Sequence of chain 1.C:
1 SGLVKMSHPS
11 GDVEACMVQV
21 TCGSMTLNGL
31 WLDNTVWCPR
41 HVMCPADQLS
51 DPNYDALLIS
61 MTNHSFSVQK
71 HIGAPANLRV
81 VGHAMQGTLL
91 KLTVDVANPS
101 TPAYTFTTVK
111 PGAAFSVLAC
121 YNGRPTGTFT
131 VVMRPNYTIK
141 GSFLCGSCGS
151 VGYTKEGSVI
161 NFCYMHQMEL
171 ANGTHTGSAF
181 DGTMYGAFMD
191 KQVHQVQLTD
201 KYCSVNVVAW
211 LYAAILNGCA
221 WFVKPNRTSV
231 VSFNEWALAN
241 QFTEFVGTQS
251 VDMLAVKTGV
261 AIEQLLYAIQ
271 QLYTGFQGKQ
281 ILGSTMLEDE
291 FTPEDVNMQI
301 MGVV

Binding-site contacts:
Ligand atom C19 contacts residue LEU144 of chain 1.D at 3.5 Å (hydrophobic).
Ligand atom O2 contacts residue MET168 of chain 1.D at 3.5 Å.
Ligand atom N1 contacts residue GLU169 of chain 1.D at 3.6 Å (salt-bridge).
Ligand atom C20 contacts residue LEU144 of chain 1.D at 3.7 Å (hydrophobic).
Ligand atom O3 contacts residue LYS191 of chain 1.D at 3.2 Å (salt-bridge).
Ligand atom C23 contacts residue CYS145 of chain 1.D at 3.4 Å (hydrophobic).
Ligand atom C4 contacts residue GLU169 of chain 1.D at 3.3 Å.
Ligand atom C10 contacts residue GLN192 of chain 1.D at 3.6 Å.
Ligand atom N5 contacts residue LEU144 of chain 1.D at 3.6 Å (h-bond).
Ligand atom C13 contacts residue HIS41 of chain 1.D at 3.6 Å.
Ligand atom C9 contacts residue GLN192 of chain 1.D at 3.4 Å.
Ligand atom C13 contacts residue CYS148 of chain 1.D at 3.7 Å (hydrophobic).
Ligand atom BR1 contacts residue VAL193 of chain 1.D at 3.0 Å.
Ligand atom C6 contacts residue LYS191 of chain 1.D at 3.6 Å.
Ligand atom C11 contacts residue LEU49 of chain 1.D at 3.7 Å (hydrophobic).
Ligand atom N5 contacts residue SER147 of chain 1.D at 3.4 Å (h-bond).
Ligand atom C17 contacts residue SER147 of chain 1.D at 3.7 Å.
Ligand atom C5 contacts residue MET168 of chain 1.D at 3.6 Å (hydrophobic).
Ligand atom C2 contacts residue GLU169 of chain 1.D at 3.5 Å.
Ligand atom C17 contacts residue HIS166 of chain 1.D at 3.5 Å.
Ligand atom C17 contacts residue CYS148 of chain 1.D at 3.7 Å (hydrophobic).
Ligand atom N3 contacts residue GLN167 of chain 1.D at 3.6 Å.
Ligand atom O3 contacts residue ASP190 of chain 1.D at 3.2 Å.
Ligand atom C24 contacts residue CYS145 of chain 1.D at 3.6 Å (hydrophobic).
Ligand atom O1 contacts residue GLU169 of chain 1.D at 3.2 Å (salt-bridge).
Ligand atom C20 contacts residue GLU169 of chain 1.D at 3.0 Å.
Ligand atom C10 contacts residue LEU49 of chain 1.D at 3.7 Å (hydrophobic).
Ligand atom C7 contacts residue MET168 of chain 1.D at 3.6 Å (hydrophobic).
Ligand atom C6 contacts residue MET168 of chain 1.D at 3.4 Å (hydrophobic).
Ligand atom O2 contacts residue HIS41 of chain 1.D at 3.4 Å.
Ligand atom C22 contacts residue CYS145 of chain 1.D at 3.5 Å (hydrophobic).
Ligand atom C12 contacts residue HIS41 of chain 1.D at 3.4 Å.
Ligand atom O2 contacts residue GLN167 of chain 1.D at 3.5 Å (h-bond).
Ligand atom C19 contacts residue GLU169 of chain 1.D at 3.3 Å.
Ligand atom C18 contacts residue PHE143 of chain 1.D at 3.4 Å (hydrophobic).
Ligand atom O4 contacts residue GLY146 of chain 1.D at 3.5 Å (h-bond).
Ligand atom N5 contacts residue HIS166 of chain 1.D at 3.1 Å (h-bond).
Ligand atom O3 contacts residue GLN192 of chain 1.D at 3.5 Å (h-bond).
Ligand atom C18 contacts residue GLU169 of chain 1.D at 3.2 Å.
Ligand atom C18 contacts residue LEU144 of chain 1.D at 3.4 Å (hydrophobic).

Sequence of chain 1.D:
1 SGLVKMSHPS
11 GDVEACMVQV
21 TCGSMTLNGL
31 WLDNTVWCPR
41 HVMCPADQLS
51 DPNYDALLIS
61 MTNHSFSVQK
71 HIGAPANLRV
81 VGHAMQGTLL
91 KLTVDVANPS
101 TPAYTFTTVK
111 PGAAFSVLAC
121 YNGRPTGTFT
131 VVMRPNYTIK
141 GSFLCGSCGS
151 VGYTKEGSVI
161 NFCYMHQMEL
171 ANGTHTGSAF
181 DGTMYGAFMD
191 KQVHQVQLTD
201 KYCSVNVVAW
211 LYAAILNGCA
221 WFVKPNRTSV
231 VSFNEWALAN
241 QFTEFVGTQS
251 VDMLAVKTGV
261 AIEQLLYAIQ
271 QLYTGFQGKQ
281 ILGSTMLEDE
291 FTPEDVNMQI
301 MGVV

This protein binds this small molecule.
Small molecule (SMILES): CNC(=O)c1cc(Br)cc([N+](=O)[O-])c1N[C@@H]1CCCC[C@@H]1NC(=O)c1cncc2ccccc12